Sequence of chain 1.C:
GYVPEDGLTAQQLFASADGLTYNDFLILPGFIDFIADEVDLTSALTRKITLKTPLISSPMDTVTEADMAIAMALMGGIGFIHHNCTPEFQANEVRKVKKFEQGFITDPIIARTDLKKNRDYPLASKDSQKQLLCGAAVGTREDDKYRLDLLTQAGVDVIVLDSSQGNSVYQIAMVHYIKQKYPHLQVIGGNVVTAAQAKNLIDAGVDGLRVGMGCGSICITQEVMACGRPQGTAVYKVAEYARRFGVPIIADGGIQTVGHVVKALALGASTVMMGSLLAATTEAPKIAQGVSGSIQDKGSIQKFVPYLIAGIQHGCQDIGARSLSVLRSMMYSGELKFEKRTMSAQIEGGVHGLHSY

Binding-site contacts:
Ligand atom C2' contacts residue NAD1 of chain 1.M at 3.8 Å.
Ligand atom N1 contacts residue GLN441 of chain 1.C at 3.4 Å (h-bond).
Ligand atom C3' contacts residue SER68 of chain 1.C at 3.8 Å.
Ligand atom O1P contacts residue SER388 of chain 1.C at 2.8 Å (h-bond).
Ligand atom O2' contacts residue ASN303 of chain 1.C at 3.5 Å (h-bond).
Ligand atom C2 contacts residue NAD1 of chain 1.M at 4.0 Å.
Ligand atom N3 contacts residue CYS331 of chain 1.C at 3.5 Å (h-bond).
Ligand atom O2P contacts residue SER388 of chain 1.C at 3.6 Å.
Ligand atom O1P contacts residue GLY387 of chain 1.C at 3.5 Å.
Ligand atom O3P contacts residue GLY365 of chain 1.C at 3.6 Å.
Ligand atom O4' contacts residue CYS331 of chain 1.C at 3.9 Å.
Ligand atom C2 contacts residue CYS331 of chain 1.C at 3.7 Å (hydrophobic).
Ligand atom P contacts residue GLY366 of chain 1.C at 4.0 Å.
Ligand atom O2' contacts residue ASP364 of chain 1.C at 2.8 Å (salt-bridge).
Ligand atom C2' contacts residue ASP364 of chain 1.C at 3.7 Å.
Ligand atom O5' contacts residue GLY365 of chain 1.C at 3.6 Å.
Ligand atom O6 contacts residue GLY442 of chain 1.C at 4.0 Å.
Ligand atom C2 contacts residue THR333 of chain 1.C at 3.9 Å.
Ligand atom O3P contacts residue GLY328 of chain 1.C at 3.4 Å.
Ligand atom C8 contacts residue ILE330 of chain 1.C at 3.9 Å (hydrophobic).
Ligand atom O3P contacts residue SER329 of chain 1.C at 3.0 Å (h-bond).
Ligand atom C3' contacts residue ASP364 of chain 1.C at 3.4 Å.
Ligand atom O2' contacts residue ARG322 of chain 1.C at 3.1 Å (salt-bridge).
Ligand atom C4 contacts residue CYS331 of chain 1.C at 3.9 Å (hydrophobic).
Ligand atom P contacts residue GLY387 of chain 1.C at 3.9 Å.
Ligand atom O2P contacts residue GLY387 of chain 1.C at 3.0 Å (h-bond).
Ligand atom C6 contacts residue GLN441 of chain 1.C at 3.7 Å.
Ligand atom O3' contacts residue ARG322 of chain 1.C at 3.7 Å.
Ligand atom N3 contacts residue NAD1 of chain 1.M at 3.7 Å.
Ligand atom O3P contacts residue GLY366 of chain 1.C at 2.9 Å (h-bond).
Ligand atom C6 contacts residue NAD1 of chain 1.M at 3.9 Å.
Ligand atom C4' contacts residue ASP364 of chain 1.C at 3.6 Å.
Ligand atom N1 contacts residue NAD1 of chain 1.M at 3.7 Å.
Ligand atom O3' contacts residue ASP364 of chain 1.C at 2.6 Å (salt-bridge).
Ligand atom C3' contacts residue MET70 of chain 1.C at 3.8 Å (hydrophobic).
Ligand atom P contacts residue SER388 of chain 1.C at 3.8 Å.
Ligand atom O6 contacts residue GLN441 of chain 1.C at 3.6 Å.
Ligand atom O6 contacts residue NAD1 of chain 1.M at 3.9 Å.
Ligand atom O3' contacts residue SER68 of chain 1.C at 2.9 Å (h-bond).
Ligand atom C2' contacts residue ARG322 of chain 1.C at 3.8 Å.

This small molecule binds to this protein.
Small molecule (SMILES): O=c1[nH]cnc2c1ncn2[C@@H]1O[C@H](COP(=O)(O)O)[C@@H](O)[C@H]1O